This protein binds this small molecule.
Small molecule (SMILES): CC(=O)N[C@H]1[C@H](O[C@H]2[C@H](O)[C@@H](NC(C)=O)CO[C@@H]2CO)O[C@H](CO)[C@@H](O)[C@@H]1O

Binding-site contacts:
Ligand atom O7 contacts residue ASN12 of chain 37.K at 3.6 Å.
Ligand atom O5 contacts residue ASN12 of chain 37.K at 2.8 Å (h-bond).
Ligand atom C2 contacts residue ASN12 of chain 37.K at 3.3 Å.
Ligand atom C7 contacts residue ASN12 of chain 37.K at 3.9 Å.
Ligand atom N2 contacts residue ASN12 of chain 37.K at 3.8 Å.
Ligand atom C5 contacts residue ASN12 of chain 37.K at 4.2 Å.
Ligand atom C1 contacts residue ASN12 of chain 37.K at 2.2 Å.

Sequence of chain 37.K:
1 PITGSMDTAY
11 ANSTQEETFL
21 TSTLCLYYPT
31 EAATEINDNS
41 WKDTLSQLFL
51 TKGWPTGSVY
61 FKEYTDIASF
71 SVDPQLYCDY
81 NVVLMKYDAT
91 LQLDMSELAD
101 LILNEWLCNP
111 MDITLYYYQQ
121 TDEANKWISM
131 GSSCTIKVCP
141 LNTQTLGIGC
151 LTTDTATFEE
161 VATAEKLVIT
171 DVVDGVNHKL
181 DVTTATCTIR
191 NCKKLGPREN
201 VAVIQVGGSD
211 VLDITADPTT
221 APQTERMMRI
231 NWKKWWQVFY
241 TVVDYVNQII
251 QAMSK